Binding-site contacts:
Ligand atom CB contacts residue TRP78 of chain 1.B at 3.6 Å (hydrophobic).
Ligand atom CAB contacts residue ALA100 of chain 1.B at 3.2 Å (hydrophobic).
Ligand atom O contacts residue VAL74 of chain 1.B at 3.2 Å.
Ligand atom CAV contacts residue GLN73 of chain 1.B at 3.7 Å.
Ligand atom N contacts residue TYR101 of chain 1.B at 3.8 Å.
Ligand atom CLB contacts residue SER106 of chain 1.B at 3.3 Å.
Ligand atom CAQ contacts residue PHE65 of chain 1.B at 3.5 Å (hydrophobic).
Ligand atom CA contacts residue TYR101 of chain 1.B at 3.5 Å (hydrophobic).
Ligand atom CAK contacts residue GLY72 of chain 1.B at 3.7 Å.
Ligand atom CAJ contacts residue GLN73 of chain 1.B at 3.6 Å.
Ligand atom OAZ contacts residue TYR101 of chain 1.B at 2.8 Å (h-bond).
Ligand atom CAT contacts residue TYR45 of chain 1.B at 3.5 Å (hydrophobic).
Ligand atom OAD contacts residue PHE118 of chain 1.B at 3.5 Å.
Ligand atom NBL contacts residue TYR101 of chain 1.B at 3.3 Å (h-bond).
Ligand atom CAM contacts residue ILE75 of chain 1.B at 3.6 Å (hydrophobic).
Ligand atom CAN contacts residue TYR101 of chain 1.B at 3.3 Å (hydrophobic).
Ligand atom CLA contacts residue ASP56 of chain 1.B at 3.5 Å.
Ligand atom CBE contacts residue VAL74 of chain 1.B at 3.7 Å (hydrophobic).
Ligand atom CAB contacts residue TYR101 of chain 1.B at 3.6 Å (hydrophobic).
Ligand atom OAD contacts residue TYR101 of chain 1.B at 3.6 Å.
Ligand atom CAR contacts residue TYR101 of chain 1.B at 3.7 Å (hydrophobic).
Ligand atom C contacts residue TYR101 of chain 1.B at 3.1 Å (hydrophobic).
Ligand atom O contacts residue ILE75 of chain 1.B at 2.9 Å (h-bond).
Ligand atom CAU contacts residue TYR101 of chain 1.B at 3.8 Å (hydrophobic).
Ligand atom CBD contacts residue TYR101 of chain 1.B at 3.7 Å (hydrophobic).
Ligand atom O contacts residue TYR101 of chain 1.B at 3.5 Å (h-bond).
Ligand atom CAA contacts residue GLY72 of chain 1.B at 3.2 Å.
Ligand atom CAA contacts residue VAL74 of chain 1.B at 3.8 Å (hydrophobic).
Ligand atom CAK contacts residue VAL74 of chain 1.B at 3.5 Å (hydrophobic).
Ligand atom CAO contacts residue PHE55 of chain 1.B at 3.7 Å (hydrophobic).
Ligand atom OAE contacts residue TYR45 of chain 1.B at 3.6 Å.
Ligand atom CAO contacts residue ASP56 of chain 1.B at 3.5 Å.
Ligand atom CBK contacts residue TYR45 of chain 1.B at 3.6 Å (hydrophobic).
Ligand atom CAM contacts residue TYR101 of chain 1.B at 3.5 Å (hydrophobic).
Ligand atom CAQ contacts residue TRP78 of chain 1.B at 3.8 Å (hydrophobic).
Ligand atom OAE contacts residue PHE118 of chain 1.B at 3.3 Å.
Ligand atom CLB contacts residue ILE110 of chain 1.B at 3.8 Å.
Ligand atom OAE contacts residue PHE55 of chain 1.B at 3.4 Å.
Ligand atom OAD contacts residue PHE55 of chain 1.B at 3.8 Å.
Ligand atom CAJ contacts residue VAL74 of chain 1.B at 3.7 Å (hydrophobic).

Sequence of chain 1.B:
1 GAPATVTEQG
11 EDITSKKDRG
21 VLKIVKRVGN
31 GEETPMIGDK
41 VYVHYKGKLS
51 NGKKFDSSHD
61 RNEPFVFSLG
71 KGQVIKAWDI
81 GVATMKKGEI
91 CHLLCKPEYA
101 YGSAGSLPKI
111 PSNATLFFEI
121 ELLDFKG

A protein and the small-molecule ligand that binds it are described below.
Small molecule (SMILES): COc1ccc(OCCN2C[C@H]([C@@H](O)CO)[C@H]3CCC[C@@H](C2=O)N3S(=O)(=O)c2cc(Cl)cc(Cl)c2)cc1OC